The small molecule below binds the protein below.
Small molecule (SMILES): CC(=O)N[C@@H]1[C@@H](O)[C@H](O)[C@@H](CO)O[C@H]1O

Sequence of chain 1.B:
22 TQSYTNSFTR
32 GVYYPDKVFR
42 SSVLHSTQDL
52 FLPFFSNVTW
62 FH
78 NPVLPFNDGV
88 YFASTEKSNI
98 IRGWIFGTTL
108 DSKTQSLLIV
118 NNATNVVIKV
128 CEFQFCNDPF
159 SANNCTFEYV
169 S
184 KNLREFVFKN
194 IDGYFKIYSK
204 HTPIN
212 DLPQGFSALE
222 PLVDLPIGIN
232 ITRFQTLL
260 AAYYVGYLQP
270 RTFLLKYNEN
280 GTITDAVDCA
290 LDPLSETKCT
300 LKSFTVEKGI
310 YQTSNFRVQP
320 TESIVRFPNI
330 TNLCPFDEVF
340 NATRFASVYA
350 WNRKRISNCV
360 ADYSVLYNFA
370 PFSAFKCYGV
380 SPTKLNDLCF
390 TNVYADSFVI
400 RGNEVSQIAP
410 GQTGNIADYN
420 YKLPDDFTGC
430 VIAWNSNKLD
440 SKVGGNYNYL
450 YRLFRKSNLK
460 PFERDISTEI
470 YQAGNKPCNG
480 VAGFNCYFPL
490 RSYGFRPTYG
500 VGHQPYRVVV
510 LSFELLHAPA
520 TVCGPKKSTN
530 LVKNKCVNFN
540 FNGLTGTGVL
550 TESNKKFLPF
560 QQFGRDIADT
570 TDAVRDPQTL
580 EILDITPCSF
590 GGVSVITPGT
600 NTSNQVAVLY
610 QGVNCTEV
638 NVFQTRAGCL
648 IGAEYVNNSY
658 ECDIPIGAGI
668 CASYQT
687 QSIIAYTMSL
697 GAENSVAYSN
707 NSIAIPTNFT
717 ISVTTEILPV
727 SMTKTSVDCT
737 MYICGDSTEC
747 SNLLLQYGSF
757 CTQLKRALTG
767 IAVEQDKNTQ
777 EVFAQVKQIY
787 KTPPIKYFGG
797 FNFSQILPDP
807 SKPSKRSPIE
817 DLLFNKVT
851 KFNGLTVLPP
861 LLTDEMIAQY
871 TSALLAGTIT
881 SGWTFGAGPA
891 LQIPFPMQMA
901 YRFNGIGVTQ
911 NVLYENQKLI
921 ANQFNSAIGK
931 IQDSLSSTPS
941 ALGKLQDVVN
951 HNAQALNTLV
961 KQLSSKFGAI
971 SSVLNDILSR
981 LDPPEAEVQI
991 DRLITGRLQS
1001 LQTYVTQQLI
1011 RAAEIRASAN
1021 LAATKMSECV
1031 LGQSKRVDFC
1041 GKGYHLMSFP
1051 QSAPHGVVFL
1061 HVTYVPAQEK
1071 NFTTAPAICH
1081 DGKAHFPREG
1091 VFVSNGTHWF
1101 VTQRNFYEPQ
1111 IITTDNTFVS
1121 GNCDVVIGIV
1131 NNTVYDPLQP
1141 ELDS

Binding-site contacts:
Ligand atom C7 contacts residue GLU278 of chain 1.B at 3.5 Å.
Ligand atom N2 contacts residue ASN279 of chain 1.B at 2.9 Å (h-bond).
Ligand atom C8 contacts residue ASN277 of chain 1.B at 4.2 Å.
Ligand atom C8 contacts residue GLU278 of chain 1.B at 3.5 Å.
Ligand atom C1 contacts residue ASN279 of chain 1.B at 1.4 Å.
Ligand atom C4 contacts residue ASN279 of chain 1.B at 4.2 Å.
Ligand atom C2 contacts residue ASN279 of chain 1.B at 2.5 Å.
Ligand atom O7 contacts residue GLU278 of chain 1.B at 2.8 Å (salt-bridge).
Ligand atom O5 contacts residue ASN279 of chain 1.B at 2.4 Å (h-bond).
Ligand atom C5 contacts residue ASN279 of chain 1.B at 3.7 Å.
Ligand atom C3 contacts residue ASN279 of chain 1.B at 3.8 Å.
Ligand atom C7 contacts residue ASN279 of chain 1.B at 3.5 Å.
Ligand atom O7 contacts residue ASN279 of chain 1.B at 3.8 Å.